Sequence of chain 1.L:
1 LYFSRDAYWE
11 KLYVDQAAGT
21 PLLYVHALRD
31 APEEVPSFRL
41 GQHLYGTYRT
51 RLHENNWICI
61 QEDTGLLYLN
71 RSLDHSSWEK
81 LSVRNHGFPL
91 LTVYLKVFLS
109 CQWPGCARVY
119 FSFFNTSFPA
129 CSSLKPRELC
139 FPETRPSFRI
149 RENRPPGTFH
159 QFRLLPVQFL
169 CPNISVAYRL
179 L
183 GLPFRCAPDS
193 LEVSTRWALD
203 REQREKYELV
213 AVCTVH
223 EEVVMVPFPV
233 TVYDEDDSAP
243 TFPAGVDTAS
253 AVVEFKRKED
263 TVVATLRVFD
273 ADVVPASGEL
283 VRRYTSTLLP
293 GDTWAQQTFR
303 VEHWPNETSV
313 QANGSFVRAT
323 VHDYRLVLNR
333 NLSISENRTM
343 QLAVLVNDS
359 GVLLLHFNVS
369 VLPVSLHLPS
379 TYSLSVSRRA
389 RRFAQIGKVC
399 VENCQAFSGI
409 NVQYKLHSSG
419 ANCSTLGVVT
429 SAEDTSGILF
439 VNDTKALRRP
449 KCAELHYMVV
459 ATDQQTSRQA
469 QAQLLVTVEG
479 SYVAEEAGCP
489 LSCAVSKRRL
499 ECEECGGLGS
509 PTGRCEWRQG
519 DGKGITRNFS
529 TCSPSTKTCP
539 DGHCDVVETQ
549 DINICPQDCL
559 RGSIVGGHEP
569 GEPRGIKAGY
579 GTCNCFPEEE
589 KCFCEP

The protein below binds the small molecule below.
Small molecule (SMILES): CC(=O)N[C@@H]1[C@@H](O)[C@H](O)[C@@H](CO)O[C@H]1O

Binding-site contacts:
Ligand atom C7 contacts residue PRO371 of chain 1.L at 4.3 Å (hydrophobic).
Ligand atom C8 contacts residue PRO371 of chain 1.L at 3.8 Å (hydrophobic).
Ligand atom C3 contacts residue ASN339 of chain 1.L at 3.8 Å.
Ligand atom N2 contacts residue ASN339 of chain 1.L at 3.0 Å (h-bond).
Ligand atom C2 contacts residue ASN339 of chain 1.L at 2.5 Å.
Ligand atom C1 contacts residue ASN339 of chain 1.L at 1.4 Å.
Ligand atom C7 contacts residue ASN339 of chain 1.L at 4.0 Å.
Ligand atom N2 contacts residue PRO371 of chain 1.L at 4.0 Å.
Ligand atom C4 contacts residue ASN339 of chain 1.L at 4.2 Å.
Ligand atom C5 contacts residue ASN339 of chain 1.L at 3.6 Å.
Ligand atom O5 contacts residue ASN339 of chain 1.L at 2.3 Å (h-bond).